This small molecule binds to this protein.
Small molecule (SMILES): CC(=O)C(=O)O

Sequence of chain 1.D:
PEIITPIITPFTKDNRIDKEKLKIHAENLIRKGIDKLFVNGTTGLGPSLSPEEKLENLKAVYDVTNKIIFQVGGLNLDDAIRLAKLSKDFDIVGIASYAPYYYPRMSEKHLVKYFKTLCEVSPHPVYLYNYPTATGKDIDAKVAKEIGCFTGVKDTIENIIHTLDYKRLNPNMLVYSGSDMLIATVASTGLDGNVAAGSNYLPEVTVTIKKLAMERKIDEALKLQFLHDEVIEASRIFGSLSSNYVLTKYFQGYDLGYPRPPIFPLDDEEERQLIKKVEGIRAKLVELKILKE

Binding-site contacts:
Ligand atom C contacts residue PHE38 of chain 1.D at 4.3 Å (hydrophobic).
Ligand atom O contacts residue THR43 of chain 1.D at 2.6 Å (h-bond).
Ligand atom CB contacts residue THR43 of chain 1.D at 4.2 Å.
Ligand atom C contacts residue TYR129 of chain 1.D at 3.2 Å (hydrophobic).
Ligand atom C contacts residue GOL1 of chain 1.Q at 4.3 Å.
Ligand atom O contacts residue TYR129 of chain 1.D at 3.8 Å.
Ligand atom O contacts residue LYS154 of chain 1.D at 3.5 Å (salt-bridge).
Ligand atom CA contacts residue PRO6 of chain 1.D at 3.7 Å (hydrophobic).
Ligand atom OXT contacts residue THR42 of chain 1.D at 2.8 Å (h-bond).
Ligand atom O contacts residue GOL1 of chain 1.Q at 3.5 Å.
Ligand atom CA contacts residue TYR129 of chain 1.D at 3.4 Å (hydrophobic).
Ligand atom CB contacts residue VAL195 of chain 1.D at 3.4 Å (hydrophobic).
Ligand atom CB contacts residue GLY178 of chain 1.D at 3.9 Å.
Ligand atom CB contacts residue PRO6 of chain 1.D at 3.6 Å (hydrophobic).
Ligand atom OXT contacts residue THR43 of chain 1.D at 4.0 Å.
Ligand atom C contacts residue THR42 of chain 1.D at 3.4 Å.
Ligand atom CB contacts residue ALA197 of chain 1.D at 4.4 Å (hydrophobic).
Ligand atom OXT contacts residue PRO6 of chain 1.D at 3.8 Å.
Ligand atom OXT contacts residue LYS154 of chain 1.D at 2.6 Å (salt-bridge).
Ligand atom C contacts residue GLY41 of chain 1.D at 4.2 Å.
Ligand atom O contacts residue GLY41 of chain 1.D at 4.1 Å.
Ligand atom O contacts residue THR42 of chain 1.D at 3.2 Å (h-bond).
Ligand atom OXT contacts residue TYR129 of chain 1.D at 3.2 Å (h-bond).
Ligand atom CA contacts residue VAL195 of chain 1.D at 3.8 Å (hydrophobic).
Ligand atom CB contacts residue LYS154 of chain 1.D at 2.5 Å.
Ligand atom O contacts residue PRO6 of chain 1.D at 3.4 Å.
Ligand atom CA contacts residue THR43 of chain 1.D at 4.5 Å.
Ligand atom CB contacts residue TYR129 of chain 1.D at 4.4 Å (hydrophobic).
Ligand atom OXT contacts residue GLY41 of chain 1.D at 3.1 Å.
Ligand atom CA contacts residue LYS154 of chain 1.D at 1.3 Å.
Ligand atom CB contacts residue GOL1 of chain 1.Q at 4.0 Å.
Ligand atom OXT contacts residue PHE38 of chain 1.D at 3.3 Å.
Ligand atom C contacts residue LYS154 of chain 1.D at 2.3 Å.
Ligand atom C contacts residue THR43 of chain 1.D at 3.8 Å.
Ligand atom C contacts residue PRO6 of chain 1.D at 3.4 Å (hydrophobic).